Sequence of chain 1.G:
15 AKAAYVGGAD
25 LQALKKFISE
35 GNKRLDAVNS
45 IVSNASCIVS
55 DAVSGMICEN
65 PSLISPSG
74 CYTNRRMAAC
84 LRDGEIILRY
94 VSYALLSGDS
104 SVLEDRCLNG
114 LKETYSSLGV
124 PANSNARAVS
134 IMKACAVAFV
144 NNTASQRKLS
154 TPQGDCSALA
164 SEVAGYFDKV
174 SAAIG

Sequence of chain 1.H:
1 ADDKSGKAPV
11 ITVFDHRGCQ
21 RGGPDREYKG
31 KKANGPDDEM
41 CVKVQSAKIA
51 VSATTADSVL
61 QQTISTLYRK

A small-molecule ligand and the protein it binds are described below.
Small molecule (SMILES): C=CC1=C(C)[C@@H](Cc2[nH]c(/C=C3\N=C(/C=C4\NC(=O)[C@H](C)[C@H]4CC)C(C)=C3CCC(=O)O)c(/C=C/C(=O)O)c2C)NC1=O

Binding-site contacts:
Ligand atom C3A contacts residue CYS159 of chain 1.G at 2.7 Å (hydrophobic).
Ligand atom OA contacts residue GLY157 of chain 1.G at 2.9 Å (h-bond).
Ligand atom C1A contacts residue PRO155 of chain 1.G at 3.3 Å (hydrophobic).
Ligand atom C2A contacts residue VAL143 of chain 1.G at 3.6 Å (hydrophobic).
Ligand atom OA contacts residue GLN156 of chain 1.G at 3.4 Å.
Ligand atom OD contacts residue MET40 of chain 1.H at 3.4 Å.
Ligand atom CBC contacts residue ASN36 of chain 1.G at 3.4 Å.
Ligand atom C2B contacts residue PRO155 of chain 1.G at 3.6 Å (hydrophobic).
Ligand atom NA contacts residue PRO155 of chain 1.G at 2.5 Å (h-bond).
Ligand atom NA contacts residue THR154 of chain 1.G at 3.5 Å (h-bond).
Ligand atom OA contacts residue PRO155 of chain 1.G at 3.4 Å (h-bond).
Ligand atom C1D contacts residue ASN36 of chain 1.G at 3.4 Å.
Ligand atom OD contacts residue LYS29 of chain 1.G at 3.0 Å (salt-bridge).
Ligand atom CMA contacts residue VAL143 of chain 1.G at 3.3 Å (hydrophobic).
Ligand atom NC contacts residue ASP40 of chain 1.G at 2.7 Å (salt-bridge).
Ligand atom CMD contacts residue ASP40 of chain 1.G at 3.2 Å.
Ligand atom C4C contacts residue ASP40 of chain 1.G at 3.6 Å.
Ligand atom C2A contacts residue CYS159 of chain 1.G at 3.1 Å (hydrophobic).
Ligand atom CBA contacts residue LYS37 of chain 1.G at 3.4 Å.
Ligand atom C2D contacts residue LEU39 of chain 1.G at 3.6 Å (hydrophobic).
Ligand atom CBA contacts residue CYS159 of chain 1.G at 2.9 Å (hydrophobic).
Ligand atom CAA contacts residue CYS159 of chain 1.G at 1.8 Å (hydrophobic).
Ligand atom C1B contacts residue ASP40 of chain 1.G at 3.5 Å.
Ligand atom ND contacts residue ASN36 of chain 1.G at 2.9 Å (h-bond).
Ligand atom CMC contacts residue ARG17 of chain 1.H at 3.3 Å.
Ligand atom C4D contacts residue LEU39 of chain 1.G at 3.5 Å (hydrophobic).
Ligand atom C1A contacts residue GLY157 of chain 1.G at 3.5 Å.
Ligand atom C2B contacts residue LYS37 of chain 1.G at 3.5 Å.
Ligand atom CHC contacts residue ASP40 of chain 1.G at 3.6 Å.
Ligand atom C4A contacts residue CYS159 of chain 1.G at 3.1 Å (hydrophobic).
Ligand atom C3C contacts residue ARG17 of chain 1.H at 3.5 Å.
Ligand atom NB contacts residue ASP40 of chain 1.G at 2.7 Å (salt-bridge).
Ligand atom O2B contacts residue LYS37 of chain 1.G at 3.6 Å.
Ligand atom OD contacts residue LEU39 of chain 1.G at 3.4 Å.
Ligand atom CAA contacts residue VAL143 of chain 1.G at 3.4 Å (hydrophobic).
Ligand atom C1B contacts residue LYS37 of chain 1.G at 3.5 Å.
Ligand atom CMB contacts residue GLY157 of chain 1.G at 3.5 Å.
Ligand atom CMB contacts residue PRO155 of chain 1.G at 3.4 Å (hydrophobic).
Ligand atom CAD contacts residue VAL13 of chain 1.H at 3.6 Å (hydrophobic).
Ligand atom CHA contacts residue ASP40 of chain 1.G at 3.5 Å.